Sequence of chain 1.A:
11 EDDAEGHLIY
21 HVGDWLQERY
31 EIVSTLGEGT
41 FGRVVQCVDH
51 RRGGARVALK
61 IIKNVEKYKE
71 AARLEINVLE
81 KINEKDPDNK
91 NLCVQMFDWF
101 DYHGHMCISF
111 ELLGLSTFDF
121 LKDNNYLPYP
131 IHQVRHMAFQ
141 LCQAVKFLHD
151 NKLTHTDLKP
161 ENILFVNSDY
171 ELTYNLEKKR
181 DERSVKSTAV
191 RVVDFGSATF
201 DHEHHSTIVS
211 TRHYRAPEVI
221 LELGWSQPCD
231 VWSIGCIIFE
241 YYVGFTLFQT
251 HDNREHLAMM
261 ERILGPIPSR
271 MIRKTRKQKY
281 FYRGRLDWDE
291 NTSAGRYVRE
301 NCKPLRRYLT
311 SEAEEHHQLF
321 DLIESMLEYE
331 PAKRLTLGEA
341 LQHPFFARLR

A small-molecule ligand and the protein it binds are described below.
Small molecule (SMILES): O=C(O)c1ccc2c(c1)nc(Nc1cccc(Cl)c1)c1ccncc12

Binding-site contacts:
Ligand atom C2 contacts residue LEU164 of chain 1.A at 3.8 Å (hydrophobic).
Ligand atom N12 contacts residue LEU113 of chain 1.A at 2.9 Å (h-bond).
Ligand atom C23 contacts residue LYS60 of chain 1.A at 3.9 Å.
Ligand atom CL22 contacts residue GLY37 of chain 1.A at 3.7 Å.
Ligand atom C20 contacts residue GLY37 of chain 1.A at 3.9 Å.
Ligand atom C19 contacts residue GLU38 of chain 1.A at 3.6 Å.
Ligand atom CL22 contacts residue PHE41 of chain 1.A at 3.2 Å.
Ligand atom C14 contacts residue LEU36 of chain 1.A at 3.8 Å (hydrophobic).
Ligand atom C4 contacts residue PHE110 of chain 1.A at 3.5 Å (hydrophobic).
Ligand atom C23 contacts residue ASP194 of chain 1.A at 3.4 Å.
Ligand atom C19 contacts residue GLY37 of chain 1.A at 3.6 Å.
Ligand atom C17 contacts residue GLY37 of chain 1.A at 3.8 Å.
Ligand atom C18 contacts residue GLY37 of chain 1.A at 3.6 Å.
Ligand atom CL22 contacts residue GLY39 of chain 1.A at 3.9 Å.
Ligand atom C13 contacts residue ALA58 of chain 1.A at 3.4 Å (hydrophobic).
Ligand atom O25 contacts residue ASP194 of chain 1.A at 2.7 Å (salt-bridge).
Ligand atom C5 contacts residue VAL193 of chain 1.A at 3.8 Å (hydrophobic).
Ligand atom C7 contacts residue LEU164 of chain 1.A at 3.5 Å (hydrophobic).
Ligand atom C3 contacts residue PHE110 of chain 1.A at 3.9 Å (hydrophobic).
Ligand atom N12 contacts residue ALA58 of chain 1.A at 3.5 Å.
Ligand atom O25 contacts residue VAL193 of chain 1.A at 3.5 Å.
Ligand atom C17 contacts residue VAL44 of chain 1.A at 3.7 Å (hydrophobic).
Ligand atom N12 contacts residue LEU112 of chain 1.A at 3.8 Å.
Ligand atom C11 contacts residue LEU113 of chain 1.A at 3.2 Å (hydrophobic).
Ligand atom C13 contacts residue LEU113 of chain 1.A at 3.7 Å (hydrophobic).
Ligand atom C11 contacts residue LEU36 of chain 1.A at 3.7 Å (hydrophobic).
Ligand atom C10 contacts residue LEU164 of chain 1.A at 3.8 Å (hydrophobic).
Ligand atom C13 contacts residue GLU111 of chain 1.A at 3.6 Å.
Ligand atom C23 contacts residue PHE110 of chain 1.A at 3.9 Å (hydrophobic).
Ligand atom O25 contacts residue PHE110 of chain 1.A at 3.5 Å.
Ligand atom N12 contacts residue GLU111 of chain 1.A at 3.9 Å.
Ligand atom C23 contacts residue VAL193 of chain 1.A at 3.8 Å (hydrophobic).
Ligand atom CL22 contacts residue GLU38 of chain 1.A at 3.5 Å.
Ligand atom O24 contacts residue LYS60 of chain 1.A at 3.0 Å (salt-bridge).
Ligand atom CL22 contacts residue VAL44 of chain 1.A at 3.9 Å.
Ligand atom C8 contacts residue LEU164 of chain 1.A at 3.5 Å (hydrophobic).
Ligand atom O24 contacts residue ASP194 of chain 1.A at 3.6 Å.
Ligand atom C18 contacts residue GLU38 of chain 1.A at 3.7 Å.
Ligand atom C4 contacts residue VAL193 of chain 1.A at 3.9 Å (hydrophobic).
Ligand atom C11 contacts residue LEU112 of chain 1.A at 3.8 Å (hydrophobic).